Binding-site contacts:
Ligand atom CBA contacts residue CYS525 of chain 1.B at 4.1 Å (hydrophobic).
Ligand atom CAE contacts residue LEU493 of chain 1.C at 3.7 Å (hydrophobic).
Ligand atom CAY contacts residue ALA499 of chain 1.C at 4.0 Å (hydrophobic).
Ligand atom CAX contacts residue ALA499 of chain 1.C at 3.7 Å (hydrophobic).
Ligand atom CBB contacts residue LEU493 of chain 1.C at 4.2 Å (hydrophobic).
Ligand atom CAU contacts residue LEU375 of chain 1.C at 4.3 Å (hydrophobic).
Ligand atom CAX contacts residue PHE364 of chain 1.C at 3.9 Å (hydrophobic).
Ligand atom CAK contacts residue PHE497 of chain 1.C at 3.9 Å (hydrophobic).
Ligand atom CAR contacts residue PHE367 of chain 1.C at 4.3 Å (hydrophobic).
Ligand atom CAD contacts residue PHE367 of chain 1.C at 4.3 Å (hydrophobic).
Ligand atom OAH contacts residue PHE364 of chain 1.C at 3.2 Å.
Ligand atom CAV contacts residue LEU496 of chain 1.C at 4.0 Å (hydrophobic).
Ligand atom CAC contacts residue LEU375 of chain 1.C at 4.1 Å (hydrophobic).
Ligand atom CAE contacts residue LEU375 of chain 1.C at 3.5 Å (hydrophobic).
Ligand atom CAL contacts residue ALA499 of chain 1.C at 4.0 Å (hydrophobic).
Ligand atom OAH contacts residue TRP315 of chain 1.C at 3.2 Å (h-bond).
Ligand atom CAV contacts residue ALA499 of chain 1.C at 4.0 Å (hydrophobic).
Ligand atom CAQ contacts residue PHE497 of chain 1.C at 3.8 Å (hydrophobic).
Ligand atom CAO contacts residue LEU493 of chain 1.C at 4.2 Å (hydrophobic).
Ligand atom CAV contacts residue ASN500 of chain 1.C at 4.2 Å.
Ligand atom CAZ contacts residue LEU496 of chain 1.C at 4.0 Å (hydrophobic).
Ligand atom CAP contacts residue LEU493 of chain 1.C at 4.3 Å (hydrophobic).
Ligand atom CAI contacts residue LEU496 of chain 1.C at 3.3 Å (hydrophobic).
Ligand atom CAQ contacts residue LEU526 of chain 1.B at 3.9 Å (hydrophobic).
Ligand atom OAF contacts residue ALA499 of chain 1.C at 3.1 Å (h-bond).
Ligand atom OAW contacts residue ALA499 of chain 1.C at 4.1 Å.
Ligand atom CAD contacts residue THR371 of chain 1.C at 3.5 Å.
Ligand atom CAY contacts residue ASN500 of chain 1.C at 4.3 Å.
Ligand atom CAN contacts residue LEU529 of chain 1.B at 4.0 Å (hydrophobic).
Ligand atom CAB contacts residue PHE522 of chain 1.B at 4.1 Å (hydrophobic).
Ligand atom CAL contacts residue TYR316 of chain 1.C at 4.3 Å (hydrophobic).
Ligand atom CAB contacts residue CYS525 of chain 1.B at 4.2 Å (hydrophobic).
Ligand atom CBB contacts residue LEU375 of chain 1.C at 3.9 Å (hydrophobic).
Ligand atom CAP contacts residue LEU526 of chain 1.B at 3.8 Å (hydrophobic).
Ligand atom OAH contacts residue TYR316 of chain 1.C at 3.4 Å (h-bond).
Ligand atom OAG contacts residue ALA499 of chain 1.C at 3.8 Å.
Ligand atom CBA contacts residue LEU526 of chain 1.B at 4.3 Å (hydrophobic).
Ligand atom OAG contacts residue ASN500 of chain 1.C at 3.1 Å (h-bond).
Ligand atom OAF contacts residue PHE364 of chain 1.C at 4.2 Å.
Ligand atom CAX contacts residue TYR316 of chain 1.C at 4.2 Å (hydrophobic).

Sequence of chain 1.C:
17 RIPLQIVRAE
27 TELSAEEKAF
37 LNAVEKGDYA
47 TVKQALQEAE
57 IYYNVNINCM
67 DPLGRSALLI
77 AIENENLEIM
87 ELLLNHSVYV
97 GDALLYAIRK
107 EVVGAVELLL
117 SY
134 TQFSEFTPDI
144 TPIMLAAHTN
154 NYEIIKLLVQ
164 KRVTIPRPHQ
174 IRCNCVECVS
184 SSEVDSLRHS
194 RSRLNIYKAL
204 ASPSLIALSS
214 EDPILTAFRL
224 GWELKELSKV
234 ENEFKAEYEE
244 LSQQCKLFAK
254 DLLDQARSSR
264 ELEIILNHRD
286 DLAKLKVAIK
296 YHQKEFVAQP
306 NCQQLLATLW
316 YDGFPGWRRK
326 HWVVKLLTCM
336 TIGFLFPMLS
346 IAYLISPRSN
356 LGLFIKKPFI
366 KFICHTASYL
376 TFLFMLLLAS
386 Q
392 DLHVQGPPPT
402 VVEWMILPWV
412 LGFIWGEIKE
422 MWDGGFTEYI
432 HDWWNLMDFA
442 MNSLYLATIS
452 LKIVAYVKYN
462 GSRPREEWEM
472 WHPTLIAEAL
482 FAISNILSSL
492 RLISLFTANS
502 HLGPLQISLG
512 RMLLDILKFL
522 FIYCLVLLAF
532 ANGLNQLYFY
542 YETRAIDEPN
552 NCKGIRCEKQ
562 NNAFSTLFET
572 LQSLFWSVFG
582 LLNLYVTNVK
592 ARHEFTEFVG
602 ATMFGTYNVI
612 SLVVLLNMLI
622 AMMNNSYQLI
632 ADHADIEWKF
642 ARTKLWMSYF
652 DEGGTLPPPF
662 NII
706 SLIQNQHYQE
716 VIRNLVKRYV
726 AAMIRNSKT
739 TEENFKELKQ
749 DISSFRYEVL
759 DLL

The protein below binds the small molecule below.
Small molecule (SMILES): CC(C)CCC[C@@H](C)[C@H]1CC[C@H]2[C@@H]3CC=C4C[C@@H](OC(=O)CCC(=O)O)CC[C@]4(C)[C@H]3CC[C@]12C

Sequence of chain 1.B:
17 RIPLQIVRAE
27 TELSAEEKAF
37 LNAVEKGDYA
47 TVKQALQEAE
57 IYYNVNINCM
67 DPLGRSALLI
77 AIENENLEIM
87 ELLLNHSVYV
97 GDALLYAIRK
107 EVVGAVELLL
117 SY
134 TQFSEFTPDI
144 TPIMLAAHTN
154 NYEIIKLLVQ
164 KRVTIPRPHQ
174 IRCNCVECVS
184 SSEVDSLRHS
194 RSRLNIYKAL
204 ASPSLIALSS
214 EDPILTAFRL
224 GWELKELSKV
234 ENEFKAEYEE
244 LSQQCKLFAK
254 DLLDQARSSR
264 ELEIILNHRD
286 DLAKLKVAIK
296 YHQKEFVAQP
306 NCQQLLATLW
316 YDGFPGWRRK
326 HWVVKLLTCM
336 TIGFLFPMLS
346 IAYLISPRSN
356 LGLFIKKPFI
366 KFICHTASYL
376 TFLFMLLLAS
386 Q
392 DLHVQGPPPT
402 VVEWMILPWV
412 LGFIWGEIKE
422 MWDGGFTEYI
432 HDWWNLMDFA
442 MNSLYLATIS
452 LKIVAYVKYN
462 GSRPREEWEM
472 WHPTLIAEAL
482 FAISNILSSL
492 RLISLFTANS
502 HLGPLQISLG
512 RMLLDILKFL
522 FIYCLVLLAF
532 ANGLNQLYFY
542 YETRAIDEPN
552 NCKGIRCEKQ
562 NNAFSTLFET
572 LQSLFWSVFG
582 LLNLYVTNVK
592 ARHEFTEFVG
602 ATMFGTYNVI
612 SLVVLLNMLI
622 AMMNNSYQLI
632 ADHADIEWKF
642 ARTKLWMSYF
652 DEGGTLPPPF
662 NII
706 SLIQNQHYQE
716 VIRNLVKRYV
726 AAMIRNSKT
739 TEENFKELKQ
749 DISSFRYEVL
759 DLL